Binding-site contacts:
Ligand atom C3 contacts residue ASN126 of chain 1.C at 3.8 Å.
Ligand atom N2 contacts residue ASN126 of chain 1.C at 2.8 Å (h-bond).
Ligand atom C1 contacts residue ASN126 of chain 1.C at 1.4 Å.
Ligand atom C5 contacts residue ASN126 of chain 1.C at 3.7 Å.
Ligand atom C7 contacts residue ASN126 of chain 1.C at 3.2 Å.
Ligand atom O7 contacts residue ASN126 of chain 1.C at 3.2 Å (h-bond).
Ligand atom C8 contacts residue PRO125 of chain 1.C at 3.6 Å (hydrophobic).
Ligand atom C8 contacts residue ASN126 of chain 1.C at 3.9 Å.
Ligand atom C8 contacts residue SER123 of chain 1.C at 4.0 Å.
Ligand atom O5 contacts residue ASN126 of chain 1.C at 2.4 Å (h-bond).
Ligand atom C2 contacts residue ASN126 of chain 1.C at 2.5 Å.
Ligand atom C4 contacts residue ASN126 of chain 1.C at 4.3 Å.

Sequence of chain 1.C:
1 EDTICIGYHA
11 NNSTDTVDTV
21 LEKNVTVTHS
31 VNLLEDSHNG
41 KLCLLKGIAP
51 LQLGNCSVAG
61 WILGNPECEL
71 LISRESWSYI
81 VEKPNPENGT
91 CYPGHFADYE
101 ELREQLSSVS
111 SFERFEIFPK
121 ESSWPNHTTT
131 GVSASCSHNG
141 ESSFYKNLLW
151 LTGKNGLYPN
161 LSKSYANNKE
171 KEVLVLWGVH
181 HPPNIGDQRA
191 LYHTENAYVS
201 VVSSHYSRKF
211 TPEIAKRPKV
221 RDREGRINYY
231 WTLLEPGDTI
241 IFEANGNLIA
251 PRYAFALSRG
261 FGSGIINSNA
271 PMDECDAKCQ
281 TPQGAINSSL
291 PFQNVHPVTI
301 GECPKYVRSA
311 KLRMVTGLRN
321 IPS

This protein binds this small molecule.
Small molecule (SMILES): CC(=O)N[C@@H]1[C@@H](O)[C@H](O)[C@@H](CO)O[C@H]1O